Sequence of chain 1.B:
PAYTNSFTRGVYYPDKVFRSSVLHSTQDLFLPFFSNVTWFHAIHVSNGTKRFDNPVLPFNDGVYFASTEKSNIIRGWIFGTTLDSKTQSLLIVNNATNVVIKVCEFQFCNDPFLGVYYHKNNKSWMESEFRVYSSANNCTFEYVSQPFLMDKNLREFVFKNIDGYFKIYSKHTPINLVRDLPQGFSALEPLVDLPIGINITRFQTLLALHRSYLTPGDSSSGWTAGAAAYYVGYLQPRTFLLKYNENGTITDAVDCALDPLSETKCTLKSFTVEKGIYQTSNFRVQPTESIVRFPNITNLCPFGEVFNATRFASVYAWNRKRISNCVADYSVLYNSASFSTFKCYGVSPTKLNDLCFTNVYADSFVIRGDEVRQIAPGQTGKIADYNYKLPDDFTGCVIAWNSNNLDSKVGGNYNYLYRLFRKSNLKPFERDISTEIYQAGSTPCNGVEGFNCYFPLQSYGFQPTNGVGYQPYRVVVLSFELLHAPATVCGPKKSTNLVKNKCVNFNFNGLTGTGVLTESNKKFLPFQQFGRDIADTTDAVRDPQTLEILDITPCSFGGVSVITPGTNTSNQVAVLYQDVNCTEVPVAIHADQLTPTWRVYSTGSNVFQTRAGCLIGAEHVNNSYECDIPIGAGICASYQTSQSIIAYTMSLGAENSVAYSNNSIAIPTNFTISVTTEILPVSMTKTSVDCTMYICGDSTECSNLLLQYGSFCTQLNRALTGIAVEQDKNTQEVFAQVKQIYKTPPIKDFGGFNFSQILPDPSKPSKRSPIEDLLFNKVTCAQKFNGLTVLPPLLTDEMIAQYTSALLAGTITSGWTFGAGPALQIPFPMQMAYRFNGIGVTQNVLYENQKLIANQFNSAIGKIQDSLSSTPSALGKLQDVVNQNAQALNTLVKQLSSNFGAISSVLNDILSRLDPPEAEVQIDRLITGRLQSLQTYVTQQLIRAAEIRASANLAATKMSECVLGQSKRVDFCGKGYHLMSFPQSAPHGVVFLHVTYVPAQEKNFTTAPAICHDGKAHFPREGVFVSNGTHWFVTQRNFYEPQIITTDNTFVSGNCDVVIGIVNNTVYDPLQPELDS

Binding-site contacts:
Ligand atom C5 contacts residue ALA703 of chain 1.C at 3.6 Å (hydrophobic).
Ligand atom O5 contacts residue ASN1071 of chain 1.C at 2.4 Å (h-bond).
Ligand atom C1 contacts residue GLN892 of chain 1.B at 4.2 Å.
Ligand atom C5 contacts residue ASN1071 of chain 1.C at 3.7 Å.
Ligand atom C8 contacts residue GLU1069 of chain 1.C at 4.0 Å.
Ligand atom C1 contacts residue ASN1071 of chain 1.C at 1.4 Å.
Ligand atom N2 contacts residue ASN1071 of chain 1.C at 2.9 Å (h-bond).
Ligand atom C6 contacts residue ALA703 of chain 1.C at 4.1 Å (hydrophobic).
Ligand atom O5 contacts residue ALA703 of chain 1.C at 4.4 Å.
Ligand atom C3 contacts residue ASN1071 of chain 1.C at 3.8 Å.
Ligand atom O6 contacts residue ALA703 of chain 1.C at 4.3 Å.
Ligand atom C8 contacts residue LYS1070 of chain 1.C at 4.1 Å.
Ligand atom O7 contacts residue ASN1071 of chain 1.C at 4.0 Å.
Ligand atom C8 contacts residue ASN1071 of chain 1.C at 4.1 Å.
Ligand atom O4 contacts residue ALA703 of chain 1.C at 4.3 Å.
Ligand atom C4 contacts residue ALA703 of chain 1.C at 4.4 Å (hydrophobic).
Ligand atom C7 contacts residue ASN1071 of chain 1.C at 3.7 Å.
Ligand atom C2 contacts residue ASN1071 of chain 1.C at 2.5 Å.
Ligand atom C4 contacts residue ASN1071 of chain 1.C at 4.2 Å.

The small molecule below binds the protein below.
Small molecule (SMILES): CC(=O)N[C@@H]1[C@@H](O)[C@H](O)[C@@H](CO)O[C@H]1O

Sequence of chain 1.C:
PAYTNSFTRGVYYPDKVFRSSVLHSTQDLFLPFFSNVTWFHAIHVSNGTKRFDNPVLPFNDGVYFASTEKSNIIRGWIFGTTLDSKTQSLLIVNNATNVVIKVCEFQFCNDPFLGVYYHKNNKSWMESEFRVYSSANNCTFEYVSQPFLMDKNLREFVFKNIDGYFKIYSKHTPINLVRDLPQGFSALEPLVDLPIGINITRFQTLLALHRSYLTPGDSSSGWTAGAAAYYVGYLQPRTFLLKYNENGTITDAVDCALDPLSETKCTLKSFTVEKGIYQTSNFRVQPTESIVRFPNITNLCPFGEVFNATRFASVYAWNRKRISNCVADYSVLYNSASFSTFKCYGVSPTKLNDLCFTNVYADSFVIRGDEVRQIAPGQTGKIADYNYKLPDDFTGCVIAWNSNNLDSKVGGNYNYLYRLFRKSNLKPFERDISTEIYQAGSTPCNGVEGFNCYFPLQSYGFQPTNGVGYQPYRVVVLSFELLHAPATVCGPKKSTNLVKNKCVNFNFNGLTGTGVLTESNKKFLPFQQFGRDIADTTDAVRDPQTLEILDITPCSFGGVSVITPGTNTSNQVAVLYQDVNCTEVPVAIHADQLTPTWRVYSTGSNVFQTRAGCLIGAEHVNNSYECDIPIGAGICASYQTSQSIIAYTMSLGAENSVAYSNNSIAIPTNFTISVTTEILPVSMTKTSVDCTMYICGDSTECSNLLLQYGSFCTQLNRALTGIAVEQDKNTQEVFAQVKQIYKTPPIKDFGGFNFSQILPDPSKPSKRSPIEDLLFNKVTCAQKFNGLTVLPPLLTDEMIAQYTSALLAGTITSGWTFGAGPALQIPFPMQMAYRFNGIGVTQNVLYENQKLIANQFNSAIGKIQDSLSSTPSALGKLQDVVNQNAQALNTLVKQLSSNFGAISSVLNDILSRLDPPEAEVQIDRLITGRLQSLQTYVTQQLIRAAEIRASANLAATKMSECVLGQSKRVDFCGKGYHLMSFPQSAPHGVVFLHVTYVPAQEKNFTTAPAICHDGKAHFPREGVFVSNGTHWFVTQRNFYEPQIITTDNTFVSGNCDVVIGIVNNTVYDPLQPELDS